Sequence of chain 1.E:
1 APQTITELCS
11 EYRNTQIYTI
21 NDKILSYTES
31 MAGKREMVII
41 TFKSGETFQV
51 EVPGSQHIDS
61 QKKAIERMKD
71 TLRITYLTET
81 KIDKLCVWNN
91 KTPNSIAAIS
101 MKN

Binding-site contacts:
Ligand atom O2 contacts residue ASN90 of chain 1.D at 2.6 Å (h-bond).
Ligand atom O1' contacts residue TYR12 of chain 1.D at 3.9 Å.
Ligand atom C3 contacts residue ASN90 of chain 1.D at 3.8 Å.
Ligand atom C6 contacts residue HIS57 of chain 1.D at 3.6 Å.
Ligand atom C6 contacts residue GLN56 of chain 1.D at 4.1 Å.
Ligand atom O6 contacts residue HIS57 of chain 1.D at 3.7 Å.
Ligand atom N1' contacts residue GLY33 of chain 1.E at 3.5 Å (h-bond).
Ligand atom O4 contacts residue GLU51 of chain 1.D at 2.5 Å (salt-bridge).
Ligand atom C3 contacts residue TRP88 of chain 1.D at 3.7 Å (hydrophobic).
Ligand atom O2' contacts residue TRP88 of chain 1.D at 3.4 Å.
Ligand atom O1' contacts residue GLY33 of chain 1.E at 3.4 Å.
Ligand atom O3 contacts residue GLU51 of chain 1.D at 4.1 Å.
Ligand atom O2' contacts residue ALA32 of chain 1.E at 3.9 Å.
Ligand atom C1' contacts residue TRP88 of chain 1.D at 4.0 Å (hydrophobic).
Ligand atom O3 contacts residue TRP88 of chain 1.D at 3.7 Å.
Ligand atom C6 contacts residue TRP88 of chain 1.D at 3.4 Å (hydrophobic).
Ligand atom O3 contacts residue LYS91 of chain 1.D at 3.0 Å (salt-bridge).
Ligand atom C4 contacts residue GLU51 of chain 1.D at 3.3 Å.
Ligand atom O2' contacts residue GLN61 of chain 1.D at 3.4 Å (h-bond).
Ligand atom C2 contacts residue LYS91 of chain 1.D at 3.8 Å.
Ligand atom O4 contacts residue GLN56 of chain 1.D at 3.5 Å.
Ligand atom O2' contacts residue TYR12 of chain 1.D at 4.0 Å.
Ligand atom O6 contacts residue GLN56 of chain 1.D at 3.6 Å (h-bond).
Ligand atom C4 contacts residue TRP88 of chain 1.D at 3.5 Å (hydrophobic).
Ligand atom C4 contacts residue LYS91 of chain 1.D at 3.8 Å.
Ligand atom C2' contacts residue TRP88 of chain 1.D at 3.8 Å (hydrophobic).
Ligand atom O5 contacts residue GLN56 of chain 1.D at 3.8 Å.
Ligand atom O3 contacts residue ASN90 of chain 1.D at 2.7 Å (h-bond).
Ligand atom O6 contacts residue TRP88 of chain 1.D at 3.6 Å.
Ligand atom O4 contacts residue LYS91 of chain 1.D at 3.0 Å (salt-bridge).
Ligand atom C6 contacts residue GLN61 of chain 1.D at 3.9 Å.
Ligand atom C5 contacts residue TRP88 of chain 1.D at 3.5 Å (hydrophobic).
Ligand atom C5 contacts residue GLN56 of chain 1.D at 4.3 Å.
Ligand atom O6 contacts residue GLN61 of chain 1.D at 2.9 Å (h-bond).
Ligand atom C2 contacts residue ASN90 of chain 1.D at 3.7 Å.
Ligand atom N1' contacts residue TYR12 of chain 1.D at 3.9 Å.
Ligand atom C3 contacts residue LYS91 of chain 1.D at 3.7 Å.
Ligand atom O2' contacts residue GLY33 of chain 1.E at 2.9 Å (h-bond).
Ligand atom C3 contacts residue GLU51 of chain 1.D at 4.3 Å.
Ligand atom O1 contacts residue TRP88 of chain 1.D at 3.7 Å.

Sequence of chain 1.D:
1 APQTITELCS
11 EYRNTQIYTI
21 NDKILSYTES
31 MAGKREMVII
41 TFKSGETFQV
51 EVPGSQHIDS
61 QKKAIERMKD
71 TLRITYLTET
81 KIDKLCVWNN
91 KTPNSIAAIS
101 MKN

This protein binds this small molecule.
Small molecule (SMILES): O=C(NCCCN1CCOCC1)c1cc(O[C@H]2O[C@H](CO)[C@H](O)[C@H](O)[C@H]2O)cc([N+](=O)[O-])c1